Binding-site contacts:
Ligand atom CE2 contacts residue GLN201 of chain 1.A at 3.0 Å.
Ligand atom CZ contacts residue VAL220 of chain 1.A at 3.4 Å (hydrophobic).
Ligand atom O contacts residue ILE373 of chain 1.A at 4.0 Å.
Ligand atom CG contacts residue CYS294 of chain 1.A at 3.6 Å (hydrophobic).
Ligand atom CZ contacts residue ILE221 of chain 1.A at 3.4 Å (hydrophobic).
Ligand atom CG contacts residue ILE221 of chain 1.A at 3.5 Å (hydrophobic).
Ligand atom CE1 contacts residue GLN201 of chain 1.A at 3.3 Å.
Ligand atom CA contacts residue TRP395 of chain 1.A at 3.9 Å (hydrophobic).
Ligand atom N contacts residue ILE399 of chain 1.A at 3.3 Å.
Ligand atom CD1 contacts residue MET228 of chain 1.A at 3.6 Å (hydrophobic).
Ligand atom O contacts residue ILE399 of chain 1.A at 3.2 Å.
Ligand atom CB contacts residue TRP395 of chain 1.A at 3.9 Å (hydrophobic).
Ligand atom CE2 contacts residue VAL377 of chain 1.A at 3.8 Å (hydrophobic).
Ligand atom CD2 contacts residue ILE373 of chain 1.A at 4.0 Å (hydrophobic).
Ligand atom N contacts residue TYR403 of chain 1.A at 3.2 Å (h-bond).
Ligand atom OH contacts residue VAL313 of chain 1.A at 3.6 Å.
Ligand atom CE1 contacts residue TYR225 of chain 1.A at 4.0 Å (hydrophobic).
Ligand atom CB contacts residue CYS294 of chain 1.A at 3.2 Å (hydrophobic).
Ligand atom O contacts residue TRP395 of chain 1.A at 3.0 Å.
Ligand atom CA contacts residue CYS294 of chain 1.A at 4.0 Å (hydrophobic).
Ligand atom CD1 contacts residue ILE221 of chain 1.A at 3.6 Å (hydrophobic).
Ligand atom CE1 contacts residue MET228 of chain 1.A at 4.1 Å (hydrophobic).
Ligand atom CZ contacts residue VAL313 of chain 1.A at 3.7 Å (hydrophobic).
Ligand atom CE1 contacts residue ILE221 of chain 1.A at 3.6 Å (hydrophobic).
Ligand atom CE1 contacts residue VAL220 of chain 1.A at 4.0 Å (hydrophobic).
Ligand atom CG contacts residue MET228 of chain 1.A at 4.2 Å (hydrophobic).
Ligand atom CE1 contacts residue VAL313 of chain 1.A at 3.6 Å (hydrophobic).
Ligand atom CB contacts residue VAL377 of chain 1.A at 3.7 Å (hydrophobic).
Ligand atom CZ contacts residue GLN201 of chain 1.A at 3.0 Å.
Ligand atom CD2 contacts residue ILE221 of chain 1.A at 3.2 Å (hydrophobic).
Ligand atom C1 contacts residue GLN201 of chain 1.A at 4.1 Å.
Ligand atom CD1 contacts residue CYS294 of chain 1.A at 3.4 Å (hydrophobic).
Ligand atom CE2 contacts residue ILE221 of chain 1.A at 3.2 Å (hydrophobic).
Ligand atom N contacts residue ASP224 of chain 1.A at 3.8 Å.
Ligand atom OH contacts residue VAL377 of chain 1.A at 4.1 Å.
Ligand atom CD1 contacts residue GLN201 of chain 1.A at 4.1 Å.
Ligand atom C contacts residue TRP395 of chain 1.A at 3.6 Å (hydrophobic).
Ligand atom CA contacts residue ILE399 of chain 1.A at 3.8 Å (hydrophobic).
Ligand atom CD2 contacts residue GLN201 of chain 1.A at 4.1 Å.
Ligand atom C contacts residue ILE399 of chain 1.A at 3.9 Å (hydrophobic).

Sequence of chain 1.A:
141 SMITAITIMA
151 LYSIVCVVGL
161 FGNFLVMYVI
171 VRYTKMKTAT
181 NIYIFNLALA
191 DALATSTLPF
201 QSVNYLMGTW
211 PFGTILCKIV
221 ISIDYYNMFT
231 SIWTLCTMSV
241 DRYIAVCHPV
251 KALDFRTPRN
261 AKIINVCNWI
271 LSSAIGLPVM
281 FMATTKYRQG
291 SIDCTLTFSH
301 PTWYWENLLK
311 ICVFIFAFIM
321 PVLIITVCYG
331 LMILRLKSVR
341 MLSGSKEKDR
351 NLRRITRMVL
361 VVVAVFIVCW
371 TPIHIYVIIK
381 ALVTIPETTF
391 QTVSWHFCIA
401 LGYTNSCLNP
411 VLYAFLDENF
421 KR

A protein and the small-molecule ligand that binds it are described below.
Small molecule (SMILES): C[C@@H](NC(=O)[C@@H](N)Cc1ccc(O)cc1)C(=O)NCC(=O)N(C)[C@@H](Cc1ccccc1)C(=O)NCCO